This protein binds this small molecule.
Small molecule (SMILES): Nc1ncnc2c1ncn2[C@H]1C[C@H](O)[C@@H](COP(=O)(O)O)O1

Binding-site contacts:
Ligand atom C6 contacts residue PRO422 of chain 1.AA at 3.4 Å (hydrophobic).
Ligand atom C2 contacts residue PRO201 of chain 1.AA at 4.2 Å (hydrophobic).
Ligand atom C5' contacts residue HIS421 of chain 1.AA at 3.7 Å.
Ligand atom C2 contacts residue GLY430 of chain 1.AA at 3.6 Å.
Ligand atom N3 contacts residue PRO422 of chain 1.AA at 4.4 Å.
Ligand atom N7 contacts residue PRO201 of chain 1.AA at 4.1 Å.
Ligand atom P contacts residue HIS421 of chain 1.AA at 3.6 Å.
Ligand atom N9 contacts residue PRO201 of chain 1.AA at 3.8 Å.
Ligand atom O5' contacts residue PHE420 of chain 1.AA at 4.2 Å.
Ligand atom C6 contacts residue PRO201 of chain 1.AA at 4.3 Å (hydrophobic).
Ligand atom N7 contacts residue HIS421 of chain 1.AA at 4.0 Å.
Ligand atom N3 contacts residue PRO201 of chain 1.AA at 4.0 Å.
Ligand atom N1 contacts residue PRO422 of chain 1.AA at 3.6 Å.
Ligand atom O1P contacts residue HIS421 of chain 1.AA at 4.1 Å.
Ligand atom C4 contacts residue PRO201 of chain 1.AA at 3.9 Å (hydrophobic).
Ligand atom N7 contacts residue SER423 of chain 1.AA at 4.0 Å.
Ligand atom C6 contacts residue GLY430 of chain 1.AA at 3.9 Å.
Ligand atom N1 contacts residue GLY430 of chain 1.AA at 2.9 Å (h-bond).
Ligand atom O5' contacts residue HIS421 of chain 1.AA at 3.0 Å (h-bond).
Ligand atom C8 contacts residue PRO201 of chain 1.AA at 3.9 Å (hydrophobic).
Ligand atom N6 contacts residue PRO422 of chain 1.AA at 3.2 Å (h-bond).
Ligand atom O1P contacts residue HIS419 of chain 1.AA at 4.3 Å.
Ligand atom C8 contacts residue HIS421 of chain 1.AA at 3.8 Å.
Ligand atom N1 contacts residue VAL200 of chain 1.AA at 3.9 Å.
Ligand atom N6 contacts residue PRO424 of chain 1.AA at 4.1 Å.
Ligand atom C6 contacts residue VAL200 of chain 1.AA at 4.2 Å (hydrophobic).
Ligand atom C1' contacts residue PRO201 of chain 1.AA at 4.3 Å (hydrophobic).
Ligand atom O5' contacts residue PRO422 of chain 1.AA at 3.8 Å.
Ligand atom O4' contacts residue HIS421 of chain 1.AA at 4.2 Å.
Ligand atom N9 contacts residue PRO422 of chain 1.AA at 4.3 Å.
Ligand atom C3' contacts residue PRO422 of chain 1.AA at 3.7 Å (hydrophobic).
Ligand atom P contacts residue PHE420 of chain 1.AA at 4.2 Å.
Ligand atom C5 contacts residue PRO422 of chain 1.AA at 4.0 Å (hydrophobic).
Ligand atom N6 contacts residue SER423 of chain 1.AA at 3.5 Å.
Ligand atom C4 contacts residue PRO422 of chain 1.AA at 4.2 Å (hydrophobic).
Ligand atom N6 contacts residue PHE429 of chain 1.AA at 4.1 Å.
Ligand atom C2 contacts residue VAL200 of chain 1.AA at 4.4 Å (hydrophobic).
Ligand atom C6 contacts residue SER423 of chain 1.AA at 4.2 Å.
Ligand atom N6 contacts residue GLY430 of chain 1.AA at 3.0 Å (h-bond).
Ligand atom C5 contacts residue PRO201 of chain 1.AA at 4.0 Å (hydrophobic).

Sequence of chain 1.AA:
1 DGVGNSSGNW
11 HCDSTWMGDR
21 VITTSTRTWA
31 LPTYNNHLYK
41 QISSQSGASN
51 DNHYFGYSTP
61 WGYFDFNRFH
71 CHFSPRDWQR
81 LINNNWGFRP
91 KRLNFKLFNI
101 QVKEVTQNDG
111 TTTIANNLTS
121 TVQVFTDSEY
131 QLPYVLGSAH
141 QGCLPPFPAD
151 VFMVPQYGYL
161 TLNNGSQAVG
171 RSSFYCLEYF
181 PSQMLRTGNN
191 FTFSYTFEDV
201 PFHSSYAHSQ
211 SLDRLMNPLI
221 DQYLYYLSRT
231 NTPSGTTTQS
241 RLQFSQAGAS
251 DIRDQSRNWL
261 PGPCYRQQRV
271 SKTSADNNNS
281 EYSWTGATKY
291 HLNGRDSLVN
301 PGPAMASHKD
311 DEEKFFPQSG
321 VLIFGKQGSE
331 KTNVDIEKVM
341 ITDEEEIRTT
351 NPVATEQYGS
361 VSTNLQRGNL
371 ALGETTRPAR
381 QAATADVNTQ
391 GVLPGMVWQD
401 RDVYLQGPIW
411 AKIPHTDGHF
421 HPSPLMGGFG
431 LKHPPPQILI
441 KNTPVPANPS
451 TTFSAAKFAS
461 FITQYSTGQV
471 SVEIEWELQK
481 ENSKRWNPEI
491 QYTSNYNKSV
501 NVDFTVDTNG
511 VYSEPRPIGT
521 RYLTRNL